Sequence of chain 2.A:
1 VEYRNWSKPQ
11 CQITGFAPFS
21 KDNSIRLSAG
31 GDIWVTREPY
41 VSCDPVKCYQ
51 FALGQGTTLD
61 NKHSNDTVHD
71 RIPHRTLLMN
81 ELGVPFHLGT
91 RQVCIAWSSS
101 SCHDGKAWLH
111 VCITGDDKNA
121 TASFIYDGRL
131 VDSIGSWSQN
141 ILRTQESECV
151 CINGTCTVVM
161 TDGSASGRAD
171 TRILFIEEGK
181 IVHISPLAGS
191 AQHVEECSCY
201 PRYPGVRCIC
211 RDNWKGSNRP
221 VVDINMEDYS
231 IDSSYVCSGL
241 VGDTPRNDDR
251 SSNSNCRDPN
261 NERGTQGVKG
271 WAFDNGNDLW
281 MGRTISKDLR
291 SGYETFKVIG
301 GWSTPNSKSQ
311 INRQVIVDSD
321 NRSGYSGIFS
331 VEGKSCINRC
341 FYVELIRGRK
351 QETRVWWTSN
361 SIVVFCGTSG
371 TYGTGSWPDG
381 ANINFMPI

Sequence of chain 1.B:
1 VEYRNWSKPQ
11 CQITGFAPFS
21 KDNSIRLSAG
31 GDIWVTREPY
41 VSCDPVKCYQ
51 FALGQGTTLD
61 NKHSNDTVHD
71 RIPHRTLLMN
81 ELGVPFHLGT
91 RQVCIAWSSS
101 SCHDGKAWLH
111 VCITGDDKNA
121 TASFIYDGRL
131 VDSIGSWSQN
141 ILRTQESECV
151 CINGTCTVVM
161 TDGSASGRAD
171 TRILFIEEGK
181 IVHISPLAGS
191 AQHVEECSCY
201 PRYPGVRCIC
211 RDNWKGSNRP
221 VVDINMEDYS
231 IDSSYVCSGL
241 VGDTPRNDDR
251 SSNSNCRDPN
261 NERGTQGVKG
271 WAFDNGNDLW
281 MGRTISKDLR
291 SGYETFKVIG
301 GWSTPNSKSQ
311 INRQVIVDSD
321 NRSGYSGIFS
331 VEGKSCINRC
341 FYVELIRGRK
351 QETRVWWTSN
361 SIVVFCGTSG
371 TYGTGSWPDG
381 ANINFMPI

This small molecule binds to this protein.
Small molecule (SMILES): CC(=O)N[C@H]1[C@H](O[C@H]2[C@H](O)[C@@H](NC(C)=O)CO[C@@H]2CO[C@H]2O[C@@H](C)[C@@H](O)[C@@H](O)[C@@H]2O)O[C@H](CO)[C@@H](O[C@@H]2O[C@H](CO)[C@@H](O)[C@H](O)[C@@H]2O)[C@@H]1O

Binding-site contacts:
Ligand atom C1 contacts residue ASN65 of chain 1.B at 1.4 Å.
Ligand atom O5 contacts residue ASN65 of chain 1.B at 2.0 Å (h-bond).
Ligand atom O3 contacts residue TRP356 of chain 1.B at 4.1 Å.
Ligand atom N2 contacts residue ASN65 of chain 1.B at 3.3 Å (h-bond).
Ligand atom C6 contacts residue ASN65 of chain 1.B at 4.0 Å.
Ligand atom C8 contacts residue ILE388 of chain 1.B at 3.8 Å (hydrophobic).
Ligand atom C5 contacts residue ASP66 of chain 1.B at 4.3 Å.
Ligand atom O4 contacts residue PHE385 of chain 2.A at 4.3 Å.
Ligand atom C7 contacts residue ASN65 of chain 1.B at 3.6 Å.
Ligand atom C2 contacts residue ASN65 of chain 1.B at 2.6 Å.
Ligand atom N2 contacts residue TRP356 of chain 1.B at 3.8 Å.
Ligand atom C3 contacts residue TRP356 of chain 1.B at 3.7 Å (hydrophobic).
Ligand atom C7 contacts residue ILE388 of chain 1.B at 4.2 Å (hydrophobic).
Ligand atom O7 contacts residue ILE388 of chain 1.B at 3.3 Å.
Ligand atom C2 contacts residue TRP356 of chain 1.B at 4.1 Å (hydrophobic).
Ligand atom C6 contacts residue ASP66 of chain 1.B at 3.3 Å.
Ligand atom C3 contacts residue ASN65 of chain 1.B at 3.7 Å.
Ligand atom C2 contacts residue ASP66 of chain 1.B at 4.5 Å.
Ligand atom C8 contacts residue TRP356 of chain 1.B at 3.8 Å (hydrophobic).
Ligand atom C1 contacts residue TRP356 of chain 1.B at 3.7 Å (hydrophobic).
Ligand atom O2 contacts residue ASN65 of chain 1.B at 4.4 Å.
Ligand atom O7 contacts residue TRP356 of chain 1.B at 3.9 Å.
Ligand atom O3 contacts residue PHE385 of chain 2.A at 4.1 Å.
Ligand atom C7 contacts residue TRP356 of chain 1.B at 3.7 Å (hydrophobic).
Ligand atom O7 contacts residue ASN65 of chain 1.B at 3.1 Å (h-bond).
Ligand atom C5 contacts residue ASN65 of chain 1.B at 3.3 Å.
Ligand atom O6 contacts residue ASP66 of chain 1.B at 4.2 Å.
Ligand atom C4 contacts residue TRP356 of chain 1.B at 4.1 Å (hydrophobic).
Ligand atom O2 contacts residue ASP66 of chain 1.B at 3.3 Å (salt-bridge).
Ligand atom C4 contacts residue ASN65 of chain 1.B at 3.9 Å.
Ligand atom O4 contacts residue TRP356 of chain 1.B at 4.1 Å.
Ligand atom C5 contacts residue TRP356 of chain 1.B at 3.7 Å (hydrophobic).
Ligand atom O3 contacts residue ASN382 of chain 2.A at 4.4 Å.
Ligand atom C6 contacts residue TRP356 of chain 1.B at 4.3 Å (hydrophobic).
Ligand atom O5 contacts residue TRP356 of chain 1.B at 4.2 Å.